This small molecule binds to this protein.
Small molecule (SMILES): CC(=O)N[C@H]1[C@H](O[C@H]2[C@H](O)[C@@H](NC(C)=O)CO[C@@H]2CO)O[C@H](CO)[C@@H](O)[C@@H]1O

Binding-site contacts:
Ligand atom N2 contacts residue ASN60 of chain 1.S at 2.8 Å (h-bond).
Ligand atom C2 contacts residue ASN60 of chain 1.S at 2.4 Å.
Ligand atom N2 contacts residue SER49 of chain 1.S at 3.4 Å (h-bond).
Ligand atom C7 contacts residue SER49 of chain 1.S at 4.0 Å.
Ligand atom C2 contacts residue SER49 of chain 1.S at 4.3 Å.
Ligand atom C8 contacts residue ASN48 of chain 1.S at 4.0 Å.
Ligand atom C1 contacts residue ASN60 of chain 1.S at 1.4 Å.
Ligand atom C6 contacts residue GLU105 of chain 1.S at 4.4 Å.
Ligand atom C8 contacts residue SER49 of chain 1.S at 3.9 Å.
Ligand atom O7 contacts residue ASN60 of chain 1.S at 3.0 Å (h-bond).
Ligand atom C8 contacts residue ASN60 of chain 1.S at 4.3 Å.
Ligand atom O6 contacts residue GLU105 of chain 1.S at 4.4 Å.
Ligand atom C1 contacts residue SER49 of chain 1.S at 4.1 Å.
Ligand atom C8 contacts residue THR47 of chain 1.S at 3.9 Å.
Ligand atom C4 contacts residue ASN60 of chain 1.S at 4.2 Å.
Ligand atom C5 contacts residue ASN60 of chain 1.S at 3.6 Å.
Ligand atom O5 contacts residue GLU105 of chain 1.S at 4.2 Å.
Ligand atom O5 contacts residue ASN60 of chain 1.S at 2.3 Å (h-bond).
Ligand atom C1 contacts residue GLU105 of chain 1.S at 4.3 Å.
Ligand atom C7 contacts residue ASN60 of chain 1.S at 3.1 Å.
Ligand atom C3 contacts residue ASN60 of chain 1.S at 3.7 Å.
Ligand atom C5 contacts residue GLU105 of chain 1.S at 3.9 Å.

Sequence of chain 1.S:
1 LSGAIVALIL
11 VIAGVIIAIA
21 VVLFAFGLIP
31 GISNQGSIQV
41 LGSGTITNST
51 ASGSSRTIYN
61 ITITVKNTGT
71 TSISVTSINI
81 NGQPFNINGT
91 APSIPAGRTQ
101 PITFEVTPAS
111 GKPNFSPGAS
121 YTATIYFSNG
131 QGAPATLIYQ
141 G